Sequence of chain 1.B:
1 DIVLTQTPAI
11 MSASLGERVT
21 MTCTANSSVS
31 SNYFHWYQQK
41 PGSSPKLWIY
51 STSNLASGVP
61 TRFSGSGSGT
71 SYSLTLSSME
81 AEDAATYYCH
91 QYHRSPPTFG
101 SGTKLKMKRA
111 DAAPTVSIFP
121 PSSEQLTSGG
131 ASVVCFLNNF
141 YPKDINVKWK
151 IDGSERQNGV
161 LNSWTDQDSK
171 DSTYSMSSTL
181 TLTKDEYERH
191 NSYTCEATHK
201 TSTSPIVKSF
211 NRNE

Binding-site contacts:
Ligand atom O5 contacts residue ASN26 of chain 1.B at 2.4 Å (h-bond).
Ligand atom C1 contacts residue ASN26 of chain 1.B at 1.4 Å.
Ligand atom C5 contacts residue ASN26 of chain 1.B at 3.7 Å.
Ligand atom C3 contacts residue ASN26 of chain 1.B at 3.7 Å.
Ligand atom N2 contacts residue ASN26 of chain 1.B at 2.9 Å (h-bond).
Ligand atom C7 contacts residue ASN26 of chain 1.B at 3.4 Å.
Ligand atom C4 contacts residue ASN26 of chain 1.B at 4.1 Å.
Ligand atom O7 contacts residue ASN26 of chain 1.B at 3.5 Å (h-bond).
Ligand atom C8 contacts residue VAL3 of chain 1.B at 4.0 Å (hydrophobic).
Ligand atom C2 contacts residue ASN26 of chain 1.B at 2.4 Å.
Ligand atom C7 contacts residue VAL3 of chain 1.B at 4.5 Å (hydrophobic).
Ligand atom N2 contacts residue VAL3 of chain 1.B at 4.3 Å.

This small molecule binds to this protein.
Small molecule (SMILES): CC(=O)N[C@@H]1[C@@H](O)[C@H](O)[C@@H](CO)O[C@H]1O